Sequence of chain 7.C:
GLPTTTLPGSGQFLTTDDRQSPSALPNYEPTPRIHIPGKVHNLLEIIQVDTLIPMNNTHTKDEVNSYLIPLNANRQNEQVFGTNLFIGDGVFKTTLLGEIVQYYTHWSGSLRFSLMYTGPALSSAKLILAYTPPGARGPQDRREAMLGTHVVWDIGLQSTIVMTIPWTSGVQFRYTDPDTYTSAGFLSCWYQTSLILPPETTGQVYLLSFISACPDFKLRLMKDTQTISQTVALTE

Sequence of chain 7.A:
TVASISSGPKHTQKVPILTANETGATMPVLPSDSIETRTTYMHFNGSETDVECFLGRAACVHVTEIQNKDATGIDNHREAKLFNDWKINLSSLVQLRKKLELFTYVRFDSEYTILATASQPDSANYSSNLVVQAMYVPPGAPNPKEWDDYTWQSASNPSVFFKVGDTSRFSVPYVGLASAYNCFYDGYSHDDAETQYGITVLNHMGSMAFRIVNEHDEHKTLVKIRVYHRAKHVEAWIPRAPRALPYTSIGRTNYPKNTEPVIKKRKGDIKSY

Binding-site contacts:
Ligand atom C2B contacts residue VAL188 of chain 7.A at 3.5 Å (hydrophobic).
Ligand atom C1C contacts residue LEU106 of chain 7.A at 3.8 Å (hydrophobic).
Ligand atom C1B contacts residue TYR128 of chain 7.A at 3.6 Å (hydrophobic).
Ligand atom C4B contacts residue TYR152 of chain 7.A at 3.8 Å (hydrophobic).
Ligand atom C6B contacts residue TYR128 of chain 7.A at 3.3 Å (hydrophobic).
Ligand atom C5C contacts residue VAL191 of chain 7.A at 3.8 Å (hydrophobic).
Ligand atom C3C contacts residue TYR128 of chain 7.A at 3.4 Å (hydrophobic).
Ligand atom O1B contacts residue TYR128 of chain 7.A at 3.4 Å (h-bond).
Ligand atom C3B contacts residue VAL188 of chain 7.A at 3.8 Å (hydrophobic).
Ligand atom C4 contacts residue LEU106 of chain 7.A at 3.9 Å (hydrophobic).
Ligand atom C1C contacts residue TYR128 of chain 7.A at 3.7 Å (hydrophobic).
Ligand atom N2 contacts residue LEU106 of chain 7.A at 3.8 Å.
Ligand atom N3A contacts residue PRO174 of chain 7.A at 3.7 Å.
Ligand atom C4B contacts residue PHE186 of chain 7.A at 3.6 Å (hydrophobic).
Ligand atom C1B contacts residue ILE104 of chain 7.A at 4.0 Å (hydrophobic).
Ligand atom N3A contacts residue PHE186 of chain 7.A at 4.0 Å.
Ligand atom C2A contacts residue PHE186 of chain 7.A at 3.3 Å (hydrophobic).
Ligand atom C5B contacts residue MET224 of chain 7.A at 3.8 Å (hydrophobic).
Ligand atom O1 contacts residue LEU106 of chain 7.A at 3.7 Å.
Ligand atom O1A contacts residue PHE186 of chain 7.A at 3.0 Å.
Ligand atom C3B contacts residue TYR152 of chain 7.A at 3.7 Å (hydrophobic).
Ligand atom C4A contacts residue PRO174 of chain 7.A at 3.1 Å (hydrophobic).
Ligand atom C6B contacts residue ILE104 of chain 7.A at 3.6 Å (hydrophobic).
Ligand atom C5A contacts residue PHE186 of chain 7.A at 3.5 Å (hydrophobic).
Ligand atom O1 contacts residue MET221 of chain 7.A at 3.9 Å.
Ligand atom N3A contacts residue ALA24 of chain 7.C at 3.8 Å.
Ligand atom C5B contacts residue PHE186 of chain 7.A at 3.9 Å (hydrophobic).
Ligand atom C31 contacts residue ASN219 of chain 7.A at 3.3 Å.
Ligand atom C4 contacts residue TYR197 of chain 7.A at 3.8 Å (hydrophobic).
Ligand atom C1B contacts residue VAL188 of chain 7.A at 3.8 Å (hydrophobic).
Ligand atom N2 contacts residue ASN219 of chain 7.A at 3.8 Å.
Ligand atom C2C contacts residue TYR197 of chain 7.A at 3.7 Å (hydrophobic).
Ligand atom C5A contacts residue VAL176 of chain 7.A at 3.6 Å (hydrophobic).
Ligand atom C4C contacts residue VAL191 of chain 7.A at 3.0 Å (hydrophobic).
Ligand atom C2A contacts residue TYR152 of chain 7.A at 3.6 Å (hydrophobic).
Ligand atom N3A contacts residue TYR152 of chain 7.A at 3.5 Å.
Ligand atom C5 contacts residue LEU106 of chain 7.A at 3.8 Å (hydrophobic).
Ligand atom C4C contacts residue VAL188 of chain 7.A at 3.7 Å (hydrophobic).
Ligand atom O1B contacts residue ILE104 of chain 7.A at 3.9 Å.
Ligand atom C3 contacts residue ASN219 of chain 7.A at 4.0 Å.

This small molecule binds to this protein.
Small molecule (SMILES): Cc1cc(CCCCCOc2ccc(C3=NCCO3)cc2)on1